Sequence of chain 1.C:
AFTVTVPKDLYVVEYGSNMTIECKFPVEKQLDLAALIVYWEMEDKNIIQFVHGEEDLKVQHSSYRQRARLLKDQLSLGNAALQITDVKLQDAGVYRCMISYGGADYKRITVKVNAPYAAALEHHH

This small molecule binds to this protein.
Small molecule (SMILES): Cc1c(COc2cc(OCc3cccc(C#N)c3)c(CN3C[C@H](O)C[C@H]3C(=O)O)cc2Cl)cccc1-c1ccc2c(c1)OCCO2

Binding-site contacts:
Ligand atom CL contacts residue ALA104 of chain 1.D at 3.6 Å.
Ligand atom C15 contacts residue TYR39 of chain 1.C at 3.4 Å (hydrophobic).
Ligand atom O43 contacts residue THR3 of chain 1.D at 3.1 Å (h-bond).
Ligand atom O10 contacts residue TYR39 of chain 1.C at 3.4 Å (h-bond).
Ligand atom C27 contacts residue MET98 of chain 1.D at 3.6 Å (hydrophobic).
Ligand atom C40 contacts residue ASP105 of chain 1.D at 3.3 Å.
Ligand atom N01 contacts residue LYS107 of chain 1.D at 3.6 Å.
Ligand atom O34 contacts residue MET98 of chain 1.D at 3.5 Å.
Ligand atom C21 contacts residue ALA104 of chain 1.D at 3.6 Å (hydrophobic).
Ligand atom C16 contacts residue ASP105 of chain 1.D at 3.3 Å.
Ligand atom C20 contacts residue MET98 of chain 1.C at 3.6 Å (hydrophobic).
Ligand atom C15 contacts residue ALA104 of chain 1.D at 3.5 Å (hydrophobic).
Ligand atom C22 contacts residue ALA104 of chain 1.D at 3.7 Å (hydrophobic).
Ligand atom C33 contacts residue MET98 of chain 1.D at 3.3 Å (hydrophobic).
Ligand atom CL contacts residue VAL51 of chain 1.C at 3.4 Å.
Ligand atom C09 contacts residue ASP105 of chain 1.D at 3.2 Å.
Ligand atom O43 contacts residue PHE2 of chain 1.D at 3.5 Å (h-bond).
Ligand atom O45 contacts residue LYS107 of chain 1.D at 3.1 Å (salt-bridge).
Ligand atom O31 contacts residue TYR39 of chain 1.D at 3.3 Å.
Ligand atom C23 contacts residue MET98 of chain 1.C at 3.5 Å (hydrophobic).
Ligand atom C19 contacts residue MET98 of chain 1.C at 3.2 Å (hydrophobic).
Ligand atom C14 contacts residue ALA104 of chain 1.D at 3.6 Å (hydrophobic).
Ligand atom O34 contacts residue ASP105 of chain 1.C at 3.6 Å.
Ligand atom C16 contacts residue TYR39 of chain 1.C at 3.3 Å (hydrophobic).
Ligand atom C08 contacts residue TYR106 of chain 1.D at 3.3 Å (hydrophobic).
Ligand atom C35 contacts residue ASP105 of chain 1.D at 3.1 Å.
Ligand atom O10 contacts residue ASP105 of chain 1.D at 3.3 Å (salt-bridge).
Ligand atom C11 contacts residue ASP105 of chain 1.D at 3.1 Å.
Ligand atom C32 contacts residue TYR39 of chain 1.D at 3.5 Å (hydrophobic).
Ligand atom C20 contacts residue ALA104 of chain 1.D at 3.6 Å (hydrophobic).
Ligand atom C02 contacts residue LYS107 of chain 1.D at 3.6 Å.
Ligand atom C11 contacts residue TYR39 of chain 1.C at 3.6 Å (hydrophobic).
Ligand atom O31 contacts residue ILE37 of chain 1.D at 3.6 Å.
Ligand atom C18 contacts residue MET98 of chain 1.C at 3.1 Å (hydrophobic).
Ligand atom O17 contacts residue TYR39 of chain 1.C at 3.5 Å.
Ligand atom O17 contacts residue ALA104 of chain 1.D at 3.4 Å (h-bond).
Ligand atom C32 contacts residue EDO1 of chain 1.G at 3.1 Å.
Ligand atom C33 contacts residue EDO1 of chain 1.G at 3.4 Å.
Ligand atom C12 contacts residue ASP105 of chain 1.D at 3.7 Å.
Ligand atom N01 contacts residue ARG108 of chain 1.D at 3.2 Å (salt-bridge).

Sequence of chain 1.D:
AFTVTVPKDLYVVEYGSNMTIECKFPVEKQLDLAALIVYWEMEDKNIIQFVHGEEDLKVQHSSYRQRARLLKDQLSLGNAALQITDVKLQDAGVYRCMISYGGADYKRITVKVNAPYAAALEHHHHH